Binding-site contacts:
Ligand atom O43 contacts residue PRO321 of chain 2.A at 3.4 Å.
Ligand atom O10 contacts residue LYS144 of chain 2.A at 3.3 Å (salt-bridge).
Ligand atom C27 contacts residue LEU210 of chain 2.A at 3.3 Å (hydrophobic).
Ligand atom O18 contacts residue ASP208 of chain 2.A at 3.8 Å.
Ligand atom O31 contacts residue GLY209 of chain 2.A at 3.2 Å (h-bond).
Ligand atom C38 contacts residue GLY209 of chain 2.A at 3.5 Å.
Ligand atom C4 contacts residue ASN205 of chain 2.A at 3.7 Å.
Ligand atom O16 contacts residue ASP208 of chain 2.A at 3.3 Å (salt-bridge).
Ligand atom O47 contacts residue PHE206 of chain 2.A at 3.3 Å.
Ligand atom N24 contacts residue GLY209 of chain 2.A at 3.5 Å (h-bond).
Ligand atom C9 contacts residue ASP264 of chain 2.A at 3.3 Å.
Ligand atom O12 contacts residue LYS130 of chain 2.A at 3.5 Å.
Ligand atom C40 contacts residue HIS324 of chain 2.A at 3.6 Å.
Ligand atom O39 contacts residue PHE206 of chain 2.A at 2.7 Å (h-bond).
Ligand atom C15 contacts residue ASP208 of chain 2.A at 3.6 Å.
Ligand atom N7 contacts residue ASN205 of chain 2.A at 2.8 Å (h-bond).
Ligand atom O28 contacts residue ASP211 of chain 2.A at 3.5 Å.
Ligand atom O10 contacts residue ASP264 of chain 2.A at 2.6 Å (salt-bridge).
Ligand atom N29 contacts residue ASP211 of chain 2.A at 3.0 Å (salt-bridge).
Ligand atom O39 contacts residue HIS323 of chain 2.A at 3.1 Å.
Ligand atom C8 contacts residue ASN205 of chain 2.A at 3.7 Å.
Ligand atom C25 contacts residue ASP208 of chain 2.A at 3.5 Å.
Ligand atom N29 contacts residue LEU210 of chain 2.A at 3.3 Å.
Ligand atom O39 contacts residue GLY209 of chain 2.A at 3.4 Å.
Ligand atom N29 contacts residue PHE261 of chain 2.A at 3.7 Å.
Ligand atom O31 contacts residue ASP211 of chain 2.A at 3.5 Å (salt-bridge).
Ligand atom C19 contacts residue GLY209 of chain 2.A at 3.6 Å.
Ligand atom C48 contacts residue VAL301 of chain 2.A at 3.7 Å (hydrophobic).
Ligand atom C40 contacts residue PRO321 of chain 2.A at 3.6 Å (hydrophobic).
Ligand atom C30 contacts residue GLY209 of chain 2.A at 3.2 Å.
Ligand atom C11 contacts residue ASP264 of chain 2.A at 3.5 Å.
Ligand atom C5 contacts residue ASN205 of chain 2.A at 3.6 Å.
Ligand atom O28 contacts residue ASN254 of chain 2.A at 3.6 Å (h-bond).
Ligand atom C20 contacts residue PHE261 of chain 2.A at 3.7 Å (hydrophobic).
Ligand atom O43 contacts residue ALA320 of chain 2.A at 3.5 Å (h-bond).
Ligand atom C30 contacts residue ASP211 of chain 2.A at 3.7 Å.
Ligand atom O28 contacts residue LEU210 of chain 2.A at 3.1 Å (h-bond).
Ligand atom C26 contacts residue ASP208 of chain 2.A at 3.3 Å.
Ligand atom O18 contacts residue GLY209 of chain 2.A at 3.7 Å.
Ligand atom O41 contacts residue HIS324 of chain 2.A at 2.9 Å (h-bond).

A small-molecule ligand and the protein it binds are described below.
Small molecule (SMILES): CC(=O)N[C@H]1[C@@H](O[C@@H]2O[C@H](C[C@@H](O)[C@H]3O[C@@H](n4ccc(=O)[nH]c4=O)[C@H](O)[C@@H]3O)[C@H](O)[C@H](O)[C@H]2NC(=O)C=CCCCCCCCCC(C)C)O[C@H](CO)[C@@H](O)[C@@H]1O

Sequence of chain 2.A:
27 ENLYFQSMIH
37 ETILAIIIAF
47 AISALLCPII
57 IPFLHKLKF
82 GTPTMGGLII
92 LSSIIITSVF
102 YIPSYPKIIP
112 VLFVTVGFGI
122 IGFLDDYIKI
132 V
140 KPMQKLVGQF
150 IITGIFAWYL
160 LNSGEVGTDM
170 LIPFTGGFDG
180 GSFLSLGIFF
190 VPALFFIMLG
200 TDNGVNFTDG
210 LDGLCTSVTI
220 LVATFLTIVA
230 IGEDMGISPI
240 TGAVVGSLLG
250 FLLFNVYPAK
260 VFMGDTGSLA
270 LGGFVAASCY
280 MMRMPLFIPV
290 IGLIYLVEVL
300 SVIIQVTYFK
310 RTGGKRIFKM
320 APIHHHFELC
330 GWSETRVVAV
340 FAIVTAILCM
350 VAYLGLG